Sequence of chain 1.B:
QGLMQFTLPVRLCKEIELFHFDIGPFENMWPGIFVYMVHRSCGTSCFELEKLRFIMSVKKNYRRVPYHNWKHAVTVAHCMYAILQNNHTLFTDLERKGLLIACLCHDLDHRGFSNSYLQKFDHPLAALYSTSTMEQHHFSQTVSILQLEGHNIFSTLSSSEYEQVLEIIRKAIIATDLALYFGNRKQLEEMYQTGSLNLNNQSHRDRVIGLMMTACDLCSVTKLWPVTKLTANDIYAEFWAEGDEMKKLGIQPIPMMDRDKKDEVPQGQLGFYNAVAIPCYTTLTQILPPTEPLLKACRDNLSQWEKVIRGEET

A protein and the small-molecule ligand that binds it are described below.
Small molecule (SMILES): COc1ncc(C2CC2)nc1C(=O)N[C@@H]1CCN(c2ccc(Cl)cn2)C1

Binding-site contacts:
Ligand atom C17 contacts residue PHE283 of chain 1.B at 3.5 Å (hydrophobic).
Ligand atom C23 contacts residue TYR78 of chain 1.B at 3.2 Å (hydrophobic).
Ligand atom CL12 contacts residue ALA190 of chain 1.B at 3.8 Å.
Ligand atom C14 contacts residue PHE283 of chain 1.B at 3.9 Å (hydrophobic).
Ligand atom O19 contacts residue MET267 of chain 1.B at 3.9 Å.
Ligand atom O19 contacts residue PHE250 of chain 1.B at 3.9 Å.
Ligand atom C14 contacts residue GLN280 of chain 1.B at 3.6 Å.
Ligand atom N13 contacts residue GLN280 of chain 1.B at 2.9 Å (h-bond).
Ligand atom C6 contacts residue LEU189 of chain 1.B at 3.9 Å (hydrophobic).
Ligand atom C20 contacts residue GLN280 of chain 1.B at 3.2 Å.
Ligand atom C24 contacts residue PHE283 of chain 1.B at 3.6 Å (hydrophobic).
Ligand atom N13 contacts residue PHE283 of chain 1.B at 3.6 Å.
Ligand atom C18 contacts residue GLN280 of chain 1.B at 4.0 Å.
Ligand atom C18 contacts residue PHE250 of chain 1.B at 4.0 Å (hydrophobic).
Ligand atom C23 contacts residue ILE246 of chain 1.B at 3.3 Å (hydrophobic).
Ligand atom N11 contacts residue LEU189 of chain 1.B at 3.9 Å.
Ligand atom N16 contacts residue PHE283 of chain 1.B at 3.7 Å.
Ligand atom N25 contacts residue PHE250 of chain 1.B at 3.8 Å.
Ligand atom C24 contacts residue PHE250 of chain 1.B at 3.9 Å (hydrophobic).
Ligand atom C22 contacts residue LEU229 of chain 1.B at 3.8 Å (hydrophobic).
Ligand atom O19 contacts residue PHE283 of chain 1.B at 3.6 Å.
Ligand atom C15 contacts residue PHE283 of chain 1.B at 3.8 Å (hydrophobic).
Ligand atom C20 contacts residue MET267 of chain 1.B at 3.6 Å (hydrophobic).
Ligand atom N25 contacts residue PHE283 of chain 1.B at 3.7 Å.
Ligand atom C15 contacts residue ILE246 of chain 1.B at 3.7 Å (hydrophobic).
Ligand atom C7 contacts residue PHE193 of chain 1.B at 4.0 Å (hydrophobic).
Ligand atom C3 contacts residue MET267 of chain 1.B at 3.3 Å (hydrophobic).
Ligand atom C18 contacts residue PHE283 of chain 1.B at 3.8 Å (hydrophobic).
Ligand atom C2 contacts residue MET267 of chain 1.B at 3.4 Å (hydrophobic).
Ligand atom C20 contacts residue PHE283 of chain 1.B at 3.8 Å (hydrophobic).
Ligand atom C9 contacts residue PHE193 of chain 1.B at 3.9 Å (hydrophobic).
Ligand atom C14 contacts residue ILE246 of chain 1.B at 3.8 Å (hydrophobic).
Ligand atom C21 contacts residue ILE246 of chain 1.B at 3.2 Å (hydrophobic).
Ligand atom C5 contacts residue LEU189 of chain 1.B at 3.1 Å (hydrophobic).
Ligand atom O26 contacts residue PHE283 of chain 1.B at 4.0 Å.
Ligand atom C5 contacts residue PHE283 of chain 1.B at 3.9 Å (hydrophobic).
Ligand atom N4 contacts residue LEU189 of chain 1.B at 4.0 Å.
Ligand atom C8 contacts residue PHE193 of chain 1.B at 3.6 Å (hydrophobic).
Ligand atom C20 contacts residue TYR247 of chain 1.B at 3.6 Å (hydrophobic).
Ligand atom C17 contacts residue PHE250 of chain 1.B at 4.1 Å (hydrophobic).